Sequence of chain 1.B:
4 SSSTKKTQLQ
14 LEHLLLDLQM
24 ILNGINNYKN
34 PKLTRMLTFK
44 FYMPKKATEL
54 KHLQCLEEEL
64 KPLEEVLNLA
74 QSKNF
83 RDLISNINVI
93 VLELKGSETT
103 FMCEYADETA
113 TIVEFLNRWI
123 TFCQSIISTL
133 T

The protein below binds the small molecule below.
Small molecule (SMILES): [H]/N=C(/N)N1CCC[C@H](CC(=O)N[C@@H](Cc2ccc(C#Cc3ccccc3)cc2)C(=O)OC)C1

Binding-site contacts:
Ligand atom O25 contacts residue THR41 of chain 1.B at 3.6 Å.
Ligand atom C23 contacts residue PHE42 of chain 1.B at 3.6 Å (hydrophobic).
Ligand atom C7 contacts residue LEU72 of chain 1.B at 3.5 Å (hydrophobic).
Ligand atom C11 contacts residue THR41 of chain 1.B at 3.6 Å.
Ligand atom C1 contacts residue LYS35 of chain 1.B at 3.8 Å.
Ligand atom N32 contacts residue PHE44 of chain 1.B at 3.6 Å.
Ligand atom C1 contacts residue LEU72 of chain 1.B at 3.5 Å (hydrophobic).
Ligand atom N32 contacts residue LYS43 of chain 1.B at 2.8 Å (salt-bridge).
Ligand atom N32 contacts residue TYR45 of chain 1.B at 3.6 Å.
Ligand atom C31 contacts residue GLU62 of chain 1.B at 3.7 Å.
Ligand atom O25 contacts residue PHE42 of chain 1.B at 3.5 Å.
Ligand atom C10 contacts residue ARG38 of chain 1.B at 3.8 Å.
Ligand atom C31 contacts residue PRO65 of chain 1.B at 3.7 Å (hydrophobic).
Ligand atom N33 contacts residue PRO65 of chain 1.B at 3.7 Å.
Ligand atom C23 contacts residue LYS43 of chain 1.B at 3.6 Å.
Ligand atom C2 contacts residue LEU72 of chain 1.B at 3.9 Å (hydrophobic).
Ligand atom N29 contacts residue LYS43 of chain 1.B at 3.9 Å.
Ligand atom N32 contacts residue GLU62 of chain 1.B at 2.8 Å (salt-bridge).
Ligand atom C31 contacts residue TYR45 of chain 1.B at 3.6 Å (hydrophobic).
Ligand atom C3 contacts residue MET39 of chain 1.B at 3.8 Å (hydrophobic).
Ligand atom C10 contacts residue THR41 of chain 1.B at 3.3 Å.
Ligand atom N33 contacts residue GLU62 of chain 1.B at 2.8 Å (salt-bridge).
Ligand atom C22 contacts residue LYS43 of chain 1.B at 3.4 Å.
Ligand atom N32 contacts residue PRO65 of chain 1.B at 3.7 Å.
Ligand atom N33 contacts residue TYR45 of chain 1.B at 3.3 Å.
Ligand atom C14 contacts residue PHE42 of chain 1.B at 3.9 Å (hydrophobic).
Ligand atom C30 contacts residue LYS43 of chain 1.B at 3.1 Å.
Ligand atom O25 contacts residue LYS43 of chain 1.B at 2.6 Å (salt-bridge).
Ligand atom C2 contacts residue ALA73 of chain 1.B at 3.8 Å (hydrophobic).
Ligand atom C5 contacts residue ARG38 of chain 1.B at 3.8 Å.
Ligand atom C24 contacts residue LYS43 of chain 1.B at 3.2 Å.
Ligand atom C22 contacts residue PHE42 of chain 1.B at 3.8 Å (hydrophobic).
Ligand atom C9 contacts residue PHE42 of chain 1.B at 3.9 Å (hydrophobic).
Ligand atom C4 contacts residue LEU72 of chain 1.B at 3.8 Å (hydrophobic).
Ligand atom C8 contacts residue LEU72 of chain 1.B at 3.7 Å (hydrophobic).
Ligand atom C3 contacts residue LEU72 of chain 1.B at 3.8 Å (hydrophobic).
Ligand atom C10 contacts residue PHE42 of chain 1.B at 3.9 Å (hydrophobic).
Ligand atom C31 contacts residue LYS43 of chain 1.B at 3.7 Å.
Ligand atom C30 contacts residue PHE42 of chain 1.B at 3.9 Å (hydrophobic).
Ligand atom C6 contacts residue LYS35 of chain 1.B at 3.6 Å.